Sequence of chain 1.E:
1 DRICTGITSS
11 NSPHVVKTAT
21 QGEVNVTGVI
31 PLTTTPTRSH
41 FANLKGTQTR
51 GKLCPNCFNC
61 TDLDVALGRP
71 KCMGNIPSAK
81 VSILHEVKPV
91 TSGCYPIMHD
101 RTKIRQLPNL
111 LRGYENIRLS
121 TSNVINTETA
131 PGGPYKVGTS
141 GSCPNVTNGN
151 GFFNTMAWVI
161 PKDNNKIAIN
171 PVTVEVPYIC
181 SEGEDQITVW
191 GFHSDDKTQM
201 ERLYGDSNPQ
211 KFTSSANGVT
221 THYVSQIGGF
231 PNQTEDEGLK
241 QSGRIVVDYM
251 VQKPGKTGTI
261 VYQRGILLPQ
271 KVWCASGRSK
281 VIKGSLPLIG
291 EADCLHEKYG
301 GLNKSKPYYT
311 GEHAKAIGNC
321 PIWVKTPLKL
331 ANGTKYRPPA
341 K

The protein below binds the small molecule below.
Small molecule (SMILES): CC(=O)N[C@H]1[C@H](O[C@H]2[C@H](O)[C@@H](NC(C)=O)CO[C@@H]2CO)O[C@H](CO)[C@@H](O)[C@@H]1O

Binding-site contacts:
Ligand atom O5 contacts residue ASN150 of chain 1.E at 4.1 Å.
Ligand atom C6 contacts residue ASN150 of chain 1.E at 3.1 Å.
Ligand atom O7 contacts residue VAL146 of chain 1.E at 4.1 Å.
Ligand atom N2 contacts residue ASN145 of chain 1.E at 2.9 Å (h-bond).
Ligand atom O5 contacts residue GLY149 of chain 1.E at 3.2 Å.
Ligand atom C4 contacts residue ASN145 of chain 1.E at 4.3 Å.
Ligand atom C1 contacts residue ASN145 of chain 1.E at 1.5 Å.
Ligand atom O5 contacts residue ASN145 of chain 1.E at 2.6 Å (h-bond).
Ligand atom C1 contacts residue THR147 of chain 1.E at 3.5 Å.
Ligand atom C3 contacts residue THR147 of chain 1.E at 4.5 Å.
Ligand atom C3 contacts residue ASN145 of chain 1.E at 3.8 Å.
Ligand atom O5 contacts residue THR147 of chain 1.E at 4.0 Å.
Ligand atom C2 contacts residue THR147 of chain 1.E at 4.3 Å.
Ligand atom C5 contacts residue ASN145 of chain 1.E at 3.7 Å.
Ligand atom C8 contacts residue ASN145 of chain 1.E at 3.2 Å.
Ligand atom C1 contacts residue GLY149 of chain 1.E at 3.9 Å.
Ligand atom N2 contacts residue THR147 of chain 1.E at 4.1 Å.
Ligand atom C5 contacts residue GLY149 of chain 1.E at 4.2 Å.
Ligand atom O7 contacts residue ASN145 of chain 1.E at 4.2 Å.
Ligand atom C6 contacts residue ASN145 of chain 1.E at 3.9 Å.
Ligand atom C2 contacts residue ASN145 of chain 1.E at 2.4 Å.
Ligand atom O6 contacts residue ASN150 of chain 1.E at 2.8 Å (h-bond).
Ligand atom O6 contacts residue GLY149 of chain 1.E at 4.0 Å.
Ligand atom C6 contacts residue GLY149 of chain 1.E at 4.4 Å.
Ligand atom C7 contacts residue ASN145 of chain 1.E at 3.3 Å.
Ligand atom C5 contacts residue ASN150 of chain 1.E at 4.3 Å.